Sequence of chain 54.A:
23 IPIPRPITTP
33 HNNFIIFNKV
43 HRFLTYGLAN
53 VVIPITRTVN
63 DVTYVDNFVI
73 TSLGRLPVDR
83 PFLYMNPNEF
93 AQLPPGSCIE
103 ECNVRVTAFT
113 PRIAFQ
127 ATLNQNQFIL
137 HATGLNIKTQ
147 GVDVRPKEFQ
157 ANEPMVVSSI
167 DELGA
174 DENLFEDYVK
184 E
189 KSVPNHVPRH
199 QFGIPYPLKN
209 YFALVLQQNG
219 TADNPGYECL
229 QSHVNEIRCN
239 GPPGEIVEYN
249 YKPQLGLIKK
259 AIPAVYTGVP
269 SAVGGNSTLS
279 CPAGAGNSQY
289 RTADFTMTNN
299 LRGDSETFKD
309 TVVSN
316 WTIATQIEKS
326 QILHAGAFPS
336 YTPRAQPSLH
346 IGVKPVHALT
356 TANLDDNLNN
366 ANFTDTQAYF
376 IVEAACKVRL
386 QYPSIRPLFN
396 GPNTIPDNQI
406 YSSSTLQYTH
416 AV

Binding-site contacts:
Ligand atom O5' contacts residue GLN252 of chain 54.A at 3.1 Å (h-bond).
Ligand atom OP2 contacts residue GLU102 of chain 54.A at 3.5 Å (salt-bridge).
Ligand atom O2 contacts residue PRO334 of chain 54.A at 3.8 Å.
Ligand atom C6 contacts residue PHE333 of chain 54.A at 3.7 Å (hydrophobic).
Ligand atom N1 contacts residue LEU328 of chain 54.A at 3.8 Å.
Ligand atom C4 contacts residue GLY98 of chain 54.A at 3.2 Å.
Ligand atom OP1 contacts residue ARG391 of chain 54.A at 3.8 Å.
Ligand atom C7 contacts residue TYR336 of chain 54.A at 3.6 Å (hydrophobic).
Ligand atom C5' contacts residue PHE333 of chain 54.A at 3.2 Å (hydrophobic).
Ligand atom C1' contacts residue PHE333 of chain 54.A at 3.1 Å (hydrophobic).
Ligand atom C2' contacts residue PHE333 of chain 54.A at 2.9 Å (hydrophobic).
Ligand atom C4' contacts residue LEU328 of chain 54.A at 4.1 Å (hydrophobic).
Ligand atom O4 contacts residue GLY98 of chain 54.A at 2.8 Å (h-bond).
Ligand atom C4' contacts residue GLN252 of chain 54.A at 3.5 Å.
Ligand atom C2' contacts residue LEU328 of chain 54.A at 3.7 Å (hydrophobic).
Ligand atom O5' contacts residue PHE333 of chain 54.A at 3.8 Å.
Ligand atom OP2 contacts residue PHE333 of chain 54.A at 3.3 Å.
Ligand atom N3 contacts residue LEU328 of chain 54.A at 3.9 Å.
Ligand atom N3 contacts residue PRO334 of chain 54.A at 3.5 Å.
Ligand atom C2 contacts residue LEU328 of chain 54.A at 3.0 Å (hydrophobic).
Ligand atom C3' contacts residue PHE333 of chain 54.A at 3.8 Å (hydrophobic).
Ligand atom O2 contacts residue LEU328 of chain 54.A at 2.2 Å.
Ligand atom N1 contacts residue PHE333 of chain 54.A at 3.8 Å.
Ligand atom O4 contacts residue PRO334 of chain 54.A at 3.7 Å.
Ligand atom OP2 contacts residue GLN252 of chain 54.A at 4.1 Å.
Ligand atom C4 contacts residue PRO334 of chain 54.A at 3.6 Å (hydrophobic).
Ligand atom P contacts residue PHE333 of chain 54.A at 3.8 Å.
Ligand atom OP2 contacts residue ARG391 of chain 54.A at 3.9 Å.
Ligand atom O4' contacts residue GLN252 of chain 54.A at 3.9 Å.
Ligand atom O4' contacts residue PRO334 of chain 54.A at 4.0 Å.
Ligand atom O5' contacts residue LEU328 of chain 54.A at 3.6 Å.
Ligand atom O4 contacts residue ALA259 of chain 54.A at 3.2 Å.
Ligand atom C5' contacts residue GLN252 of chain 54.A at 3.4 Å.
Ligand atom C1' contacts residue LEU328 of chain 54.A at 3.9 Å (hydrophobic).
Ligand atom OP1 contacts residue GLN252 of chain 54.A at 3.7 Å.
Ligand atom C5 contacts residue GLY98 of chain 54.A at 2.9 Å.
Ligand atom O4' contacts residue LEU328 of chain 54.A at 3.0 Å.
Ligand atom C2 contacts residue PRO334 of chain 54.A at 3.7 Å (hydrophobic).
Ligand atom O3' contacts residue PHE333 of chain 54.A at 3.5 Å.
Ligand atom C6 contacts residue GLY98 of chain 54.A at 4.1 Å.

A small-molecule ligand and the protein it binds are described below.
Small molecule (SMILES): Cc1cn([C@H]2C[C@H](O[P](=O)(O)OC[C@H]3O[C@@H](n4cc(C)c(=O)[nH]c4=O)C[C@@H]3O)[C@@H](CO[P](=O)(O)O[C@H]3C[C@H](n4ccc(=O)[nH]c4=O)O[C@@H]3COP(=O)=O)O2)c(=O)[nH]c1=O